Binding-site contacts:
Ligand atom C4 contacts residue MET257 of chain 1.D at 3.7 Å (hydrophobic).
Ligand atom C15 contacts residue LEU253 of chain 1.D at 3.5 Å (hydrophobic).
Ligand atom C3 contacts residue MET257 of chain 1.D at 3.7 Å (hydrophobic).
Ligand atom O5 contacts residue ALA248 of chain 1.D at 2.9 Å.
Ligand atom C6 contacts residue ASN256 of chain 1.D at 3.4 Å.
Ligand atom C21 contacts residue VAL316 of chain 1.D at 3.3 Å (hydrophobic).
Ligand atom C5 contacts residue ASN256 of chain 1.D at 3.8 Å.
Ligand atom O7 contacts residue CYS239 of chain 1.D at 3.4 Å (h-bond).
Ligand atom O1 contacts residue MET257 of chain 1.D at 3.0 Å (h-bond).
Ligand atom C1 contacts residue ASN256 of chain 1.D at 3.7 Å.
Ligand atom C13 contacts residue ALA248 of chain 1.D at 3.5 Å (hydrophobic).
Ligand atom O5 contacts residue LEU253 of chain 1.D at 3.2 Å (h-bond).
Ligand atom C22 contacts residue LYS350 of chain 1.D at 3.6 Å.
Ligand atom O2 contacts residue LYS350 of chain 1.D at 3.3 Å.
Ligand atom C20 contacts residue ALA248 of chain 1.D at 3.3 Å (hydrophobic).
Ligand atom C1 contacts residue ASN348 of chain 1.D at 3.5 Å.
Ligand atom O4 contacts residue LYS252 of chain 1.D at 3.2 Å.
Ligand atom O2 contacts residue VAL181 of chain 1.C at 3.7 Å.
Ligand atom C22 contacts residue ALA314 of chain 1.D at 3.5 Å (hydrophobic).
Ligand atom C22 contacts residue VAL316 of chain 1.D at 3.7 Å (hydrophobic).
Ligand atom C22 contacts residue ALA315 of chain 1.D at 3.2 Å (hydrophobic).
Ligand atom C1 contacts residue VAL313 of chain 1.D at 3.4 Å (hydrophobic).
Ligand atom C13 contacts residue LYS252 of chain 1.D at 3.5 Å.
Ligand atom O8 contacts residue VAL316 of chain 1.D at 3.5 Å.
Ligand atom O5 contacts residue LYS252 of chain 1.D at 3.4 Å.
Ligand atom O4 contacts residue ALA248 of chain 1.D at 3.6 Å.
Ligand atom C2 contacts residue ASN256 of chain 1.D at 2.9 Å.
Ligand atom O6 contacts residue LEU253 of chain 1.D at 3.8 Å.
Ligand atom O7 contacts residue VAL316 of chain 1.D at 3.0 Å.
Ligand atom C7 contacts residue ASN256 of chain 1.D at 2.9 Å.
Ligand atom C20 contacts residue CYS239 of chain 1.D at 3.8 Å (hydrophobic).
Ligand atom O1 contacts residue VAL313 of chain 1.D at 3.6 Å.
Ligand atom O1 contacts residue ASN256 of chain 1.D at 3.5 Å (h-bond).
Ligand atom C7 contacts residue LYS350 of chain 1.D at 3.7 Å.
Ligand atom C2 contacts residue LYS350 of chain 1.D at 3.7 Å.
Ligand atom C21 contacts residue VAL236 of chain 1.D at 3.2 Å (hydrophobic).
Ligand atom O3 contacts residue THR179 of chain 1.C at 3.5 Å (h-bond).
Ligand atom O2 contacts residue ASN256 of chain 1.D at 3.3 Å (h-bond).
Ligand atom C3 contacts residue ASN256 of chain 1.D at 3.5 Å.
Ligand atom C8 contacts residue ASN256 of chain 1.D at 3.7 Å.

Sequence of chain 1.C:
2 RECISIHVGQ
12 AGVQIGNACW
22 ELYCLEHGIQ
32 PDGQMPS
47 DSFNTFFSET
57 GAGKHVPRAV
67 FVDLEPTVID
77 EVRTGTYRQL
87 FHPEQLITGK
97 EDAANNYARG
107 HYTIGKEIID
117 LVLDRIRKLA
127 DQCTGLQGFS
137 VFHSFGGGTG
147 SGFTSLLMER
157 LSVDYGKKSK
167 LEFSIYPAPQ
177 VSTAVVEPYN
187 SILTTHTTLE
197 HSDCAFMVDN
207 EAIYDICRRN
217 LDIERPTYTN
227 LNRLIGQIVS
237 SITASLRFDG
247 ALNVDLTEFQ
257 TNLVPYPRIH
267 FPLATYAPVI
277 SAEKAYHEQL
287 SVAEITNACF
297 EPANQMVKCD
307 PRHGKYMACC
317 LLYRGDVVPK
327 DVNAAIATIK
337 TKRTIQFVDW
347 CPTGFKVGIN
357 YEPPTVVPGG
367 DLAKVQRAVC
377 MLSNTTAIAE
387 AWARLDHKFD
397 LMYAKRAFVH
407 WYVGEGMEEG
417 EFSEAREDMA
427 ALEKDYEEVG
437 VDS

This protein binds this small molecule.
Small molecule (SMILES): COc1cc([C@@H]2c3cc4c(cc3[C@H](O)[C@H]3COC(=O)C23)OCO4)cc(OC)c1OC

Sequence of chain 1.D:
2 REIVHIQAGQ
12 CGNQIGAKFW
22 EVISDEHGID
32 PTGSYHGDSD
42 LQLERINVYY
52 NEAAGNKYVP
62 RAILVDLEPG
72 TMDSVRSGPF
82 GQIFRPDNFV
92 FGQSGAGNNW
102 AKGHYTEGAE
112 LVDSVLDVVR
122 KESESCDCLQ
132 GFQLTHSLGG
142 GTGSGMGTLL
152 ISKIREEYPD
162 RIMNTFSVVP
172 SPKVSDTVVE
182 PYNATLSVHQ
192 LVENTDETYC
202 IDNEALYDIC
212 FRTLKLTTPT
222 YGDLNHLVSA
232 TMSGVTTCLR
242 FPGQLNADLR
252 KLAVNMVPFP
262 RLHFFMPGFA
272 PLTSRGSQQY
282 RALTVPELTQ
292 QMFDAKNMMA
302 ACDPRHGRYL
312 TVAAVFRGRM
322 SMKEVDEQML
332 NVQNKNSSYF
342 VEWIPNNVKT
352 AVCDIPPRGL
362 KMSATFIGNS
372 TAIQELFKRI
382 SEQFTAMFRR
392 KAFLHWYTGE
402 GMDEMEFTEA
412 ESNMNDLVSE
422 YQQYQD